A protein and the small-molecule ligand that binds it are described below.
Small molecule (SMILES): O=c1cc(-c2cccc3c2Sc2ccccc2S3)oc(N2CCOCC2)c1

Binding-site contacts:
Ligand atom C22 contacts residue TRP2799 of chain 1.A at 4.0 Å (hydrophobic).
Ligand atom C12 contacts residue LEU2907 of chain 1.A at 3.8 Å (hydrophobic).
Ligand atom C20 contacts residue PRO2805 of chain 1.A at 3.9 Å (hydrophobic).
Ligand atom C4 contacts residue LEU2745 of chain 1.A at 3.9 Å (hydrophobic).
Ligand atom O1 contacts residue ASP2919 of chain 1.A at 4.0 Å.
Ligand atom C23 contacts residue PRO2805 of chain 1.A at 3.7 Å (hydrophobic).
Ligand atom O1 contacts residue LYS2747 of chain 1.A at 3.5 Å (salt-bridge).
Ligand atom C22 contacts residue THR2803 of chain 1.A at 3.8 Å.
Ligand atom O11 contacts residue CYS2800 of chain 1.A at 3.1 Å (h-bond).
Ligand atom C12 contacts residue THR2803 of chain 1.A at 3.7 Å.
Ligand atom O11 contacts residue GLU2798 of chain 1.A at 3.9 Å.
Ligand atom C13 contacts residue TRP2799 of chain 1.A at 3.5 Å (hydrophobic).
Ligand atom C15 contacts residue PRO2729 of chain 1.A at 3.8 Å (hydrophobic).
Ligand atom C3 contacts residue LYS2747 of chain 1.A at 3.9 Å.
Ligand atom O5 contacts residue TRP2799 of chain 1.A at 4.0 Å.
Ligand atom C25 contacts residue PRO2805 of chain 1.A at 4.0 Å (hydrophobic).
Ligand atom C24 contacts residue PRO2805 of chain 1.A at 4.0 Å (hydrophobic).
Ligand atom C21 contacts residue PRO2805 of chain 1.A at 3.8 Å (hydrophobic).
Ligand atom C9 contacts residue LEU2797 of chain 1.A at 3.8 Å (hydrophobic).
Ligand atom S19 contacts residue ALA2723 of chain 1.A at 3.8 Å.
Ligand atom C15 contacts residue LEU2745 of chain 1.A at 4.0 Å (hydrophobic).
Ligand atom C16 contacts residue PRO2729 of chain 1.A at 3.5 Å (hydrophobic).
Ligand atom N8 contacts residue LEU2797 of chain 1.A at 3.8 Å.
Ligand atom C23 contacts residue THR2803 of chain 1.A at 3.1 Å.
Ligand atom C9 contacts residue GLU2798 of chain 1.A at 3.6 Å.
Ligand atom O1 contacts residue TYR2785 of chain 1.A at 3.9 Å.
Ligand atom C2 contacts residue LYS2747 of chain 1.A at 4.0 Å.
Ligand atom C10 contacts residue GLU2798 of chain 1.A at 4.0 Å.
Ligand atom C10 contacts residue TYR2785 of chain 1.A at 3.8 Å (hydrophobic).
Ligand atom C7 contacts residue ILE2918 of chain 1.A at 3.9 Å (hydrophobic).
Ligand atom C24 contacts residue TRP2799 of chain 1.A at 3.9 Å (hydrophobic).
Ligand atom C12 contacts residue CYS2800 of chain 1.A at 3.8 Å (hydrophobic).
Ligand atom C6 contacts residue LEU2797 of chain 1.A at 3.9 Å (hydrophobic).
Ligand atom S26 contacts residue ILE2918 of chain 1.A at 3.9 Å.
Ligand atom C9 contacts residue TYR2785 of chain 1.A at 3.9 Å (hydrophobic).
Ligand atom C22 contacts residue PRO2805 of chain 1.A at 3.5 Å (hydrophobic).
Ligand atom C23 contacts residue TRP2799 of chain 1.A at 3.8 Å (hydrophobic).
Ligand atom C25 contacts residue TRP2799 of chain 1.A at 3.7 Å (hydrophobic).
Ligand atom C20 contacts residue TRP2799 of chain 1.A at 3.9 Å (hydrophobic).
Ligand atom C7 contacts residue LEU2797 of chain 1.A at 3.9 Å (hydrophobic).

Sequence of chain 1.A:
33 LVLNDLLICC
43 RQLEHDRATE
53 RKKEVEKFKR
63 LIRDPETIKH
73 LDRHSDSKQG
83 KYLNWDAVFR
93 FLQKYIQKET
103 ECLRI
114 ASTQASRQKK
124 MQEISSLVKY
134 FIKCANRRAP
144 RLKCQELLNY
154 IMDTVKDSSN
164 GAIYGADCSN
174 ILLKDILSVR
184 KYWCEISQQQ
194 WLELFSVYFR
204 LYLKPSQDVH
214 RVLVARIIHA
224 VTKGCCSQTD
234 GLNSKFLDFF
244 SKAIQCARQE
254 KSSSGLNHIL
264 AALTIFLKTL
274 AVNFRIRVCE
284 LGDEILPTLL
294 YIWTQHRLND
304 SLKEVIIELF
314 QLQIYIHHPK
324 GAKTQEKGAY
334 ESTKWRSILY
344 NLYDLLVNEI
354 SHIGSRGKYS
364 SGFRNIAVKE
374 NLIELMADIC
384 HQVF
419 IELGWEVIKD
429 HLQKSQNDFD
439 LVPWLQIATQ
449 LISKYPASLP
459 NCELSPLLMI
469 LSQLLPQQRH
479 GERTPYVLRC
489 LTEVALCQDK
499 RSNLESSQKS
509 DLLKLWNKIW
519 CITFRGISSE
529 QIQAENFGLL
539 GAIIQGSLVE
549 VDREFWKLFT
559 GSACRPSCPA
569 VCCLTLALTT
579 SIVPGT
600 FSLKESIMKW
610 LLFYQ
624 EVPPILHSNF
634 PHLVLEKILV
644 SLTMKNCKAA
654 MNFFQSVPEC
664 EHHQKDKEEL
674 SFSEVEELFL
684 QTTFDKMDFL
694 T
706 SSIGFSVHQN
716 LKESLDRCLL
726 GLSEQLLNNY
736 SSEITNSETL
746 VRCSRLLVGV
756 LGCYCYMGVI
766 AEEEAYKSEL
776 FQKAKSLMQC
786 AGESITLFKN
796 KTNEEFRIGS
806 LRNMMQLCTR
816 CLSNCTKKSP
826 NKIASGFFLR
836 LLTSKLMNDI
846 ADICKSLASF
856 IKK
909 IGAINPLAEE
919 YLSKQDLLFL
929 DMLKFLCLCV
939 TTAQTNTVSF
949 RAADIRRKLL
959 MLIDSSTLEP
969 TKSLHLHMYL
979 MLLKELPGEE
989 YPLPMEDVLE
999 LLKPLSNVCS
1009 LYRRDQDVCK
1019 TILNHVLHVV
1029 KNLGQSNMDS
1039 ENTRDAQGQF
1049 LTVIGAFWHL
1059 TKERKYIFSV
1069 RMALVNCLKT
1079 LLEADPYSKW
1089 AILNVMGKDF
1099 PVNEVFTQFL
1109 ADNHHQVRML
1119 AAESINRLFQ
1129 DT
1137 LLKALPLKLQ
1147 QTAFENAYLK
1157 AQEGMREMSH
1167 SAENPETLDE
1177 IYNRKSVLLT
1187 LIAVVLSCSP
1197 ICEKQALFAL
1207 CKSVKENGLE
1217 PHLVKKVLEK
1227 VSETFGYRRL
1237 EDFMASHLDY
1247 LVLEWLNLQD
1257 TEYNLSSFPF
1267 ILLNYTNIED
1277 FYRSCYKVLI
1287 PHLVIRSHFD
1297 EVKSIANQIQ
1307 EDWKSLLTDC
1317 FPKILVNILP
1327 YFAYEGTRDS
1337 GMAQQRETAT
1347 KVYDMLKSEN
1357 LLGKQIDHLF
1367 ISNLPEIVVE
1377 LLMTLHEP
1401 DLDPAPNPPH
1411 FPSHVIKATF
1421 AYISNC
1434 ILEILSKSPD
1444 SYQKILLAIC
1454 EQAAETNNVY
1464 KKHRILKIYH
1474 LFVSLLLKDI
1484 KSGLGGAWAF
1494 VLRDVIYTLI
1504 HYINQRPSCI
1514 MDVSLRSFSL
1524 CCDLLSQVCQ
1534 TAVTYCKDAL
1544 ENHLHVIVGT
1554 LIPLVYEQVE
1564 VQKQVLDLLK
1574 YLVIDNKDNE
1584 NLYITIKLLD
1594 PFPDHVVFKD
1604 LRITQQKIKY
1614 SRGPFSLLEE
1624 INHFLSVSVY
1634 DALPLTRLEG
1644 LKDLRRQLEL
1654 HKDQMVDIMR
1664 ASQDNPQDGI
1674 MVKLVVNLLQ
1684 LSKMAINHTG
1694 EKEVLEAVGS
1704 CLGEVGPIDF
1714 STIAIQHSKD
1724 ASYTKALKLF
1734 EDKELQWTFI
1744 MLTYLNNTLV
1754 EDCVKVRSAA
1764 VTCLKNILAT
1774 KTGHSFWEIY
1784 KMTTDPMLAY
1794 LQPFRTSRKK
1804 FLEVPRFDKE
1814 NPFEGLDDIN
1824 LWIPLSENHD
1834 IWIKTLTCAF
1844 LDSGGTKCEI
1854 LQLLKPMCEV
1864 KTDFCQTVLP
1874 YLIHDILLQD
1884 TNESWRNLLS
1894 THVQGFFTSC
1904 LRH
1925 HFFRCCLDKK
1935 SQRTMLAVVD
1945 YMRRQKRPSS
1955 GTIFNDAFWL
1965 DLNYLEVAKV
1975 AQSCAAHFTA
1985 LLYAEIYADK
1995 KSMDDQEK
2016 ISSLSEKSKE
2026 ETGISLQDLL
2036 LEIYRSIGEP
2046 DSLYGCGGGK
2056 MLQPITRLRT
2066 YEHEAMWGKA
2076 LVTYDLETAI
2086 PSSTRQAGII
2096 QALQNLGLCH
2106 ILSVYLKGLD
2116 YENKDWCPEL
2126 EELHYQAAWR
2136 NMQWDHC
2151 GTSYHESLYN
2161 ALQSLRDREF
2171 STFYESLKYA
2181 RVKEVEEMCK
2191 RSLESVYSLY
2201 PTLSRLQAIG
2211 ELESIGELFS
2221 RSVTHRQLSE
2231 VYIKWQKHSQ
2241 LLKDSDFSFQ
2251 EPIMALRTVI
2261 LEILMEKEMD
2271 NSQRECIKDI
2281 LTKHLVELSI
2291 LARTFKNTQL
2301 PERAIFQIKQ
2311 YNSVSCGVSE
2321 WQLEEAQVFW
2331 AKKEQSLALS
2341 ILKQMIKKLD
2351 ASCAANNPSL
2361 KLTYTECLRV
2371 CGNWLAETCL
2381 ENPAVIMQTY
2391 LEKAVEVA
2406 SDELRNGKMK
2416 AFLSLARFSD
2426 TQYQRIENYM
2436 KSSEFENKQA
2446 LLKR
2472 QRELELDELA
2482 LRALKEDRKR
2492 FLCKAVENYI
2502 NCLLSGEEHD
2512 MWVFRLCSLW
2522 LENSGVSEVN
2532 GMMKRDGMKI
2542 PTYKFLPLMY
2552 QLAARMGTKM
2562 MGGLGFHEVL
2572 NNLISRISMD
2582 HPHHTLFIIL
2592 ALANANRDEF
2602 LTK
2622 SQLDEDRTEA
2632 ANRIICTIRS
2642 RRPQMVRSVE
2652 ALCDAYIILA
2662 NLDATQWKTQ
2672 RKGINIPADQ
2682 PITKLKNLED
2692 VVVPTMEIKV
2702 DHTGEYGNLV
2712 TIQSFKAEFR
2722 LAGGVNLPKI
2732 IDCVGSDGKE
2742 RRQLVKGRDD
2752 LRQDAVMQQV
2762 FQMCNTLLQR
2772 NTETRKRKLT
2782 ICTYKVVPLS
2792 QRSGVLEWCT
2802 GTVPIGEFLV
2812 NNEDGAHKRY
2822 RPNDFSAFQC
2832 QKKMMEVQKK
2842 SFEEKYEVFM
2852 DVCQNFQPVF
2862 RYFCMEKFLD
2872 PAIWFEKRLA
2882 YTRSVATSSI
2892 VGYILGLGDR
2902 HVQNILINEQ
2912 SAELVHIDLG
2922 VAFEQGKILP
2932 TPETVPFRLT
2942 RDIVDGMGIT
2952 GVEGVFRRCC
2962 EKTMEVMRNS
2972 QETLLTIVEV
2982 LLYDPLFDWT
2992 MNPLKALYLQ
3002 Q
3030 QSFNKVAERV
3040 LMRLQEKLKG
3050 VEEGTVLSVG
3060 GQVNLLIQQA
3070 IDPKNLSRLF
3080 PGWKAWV